Sequence of chain 1.A:
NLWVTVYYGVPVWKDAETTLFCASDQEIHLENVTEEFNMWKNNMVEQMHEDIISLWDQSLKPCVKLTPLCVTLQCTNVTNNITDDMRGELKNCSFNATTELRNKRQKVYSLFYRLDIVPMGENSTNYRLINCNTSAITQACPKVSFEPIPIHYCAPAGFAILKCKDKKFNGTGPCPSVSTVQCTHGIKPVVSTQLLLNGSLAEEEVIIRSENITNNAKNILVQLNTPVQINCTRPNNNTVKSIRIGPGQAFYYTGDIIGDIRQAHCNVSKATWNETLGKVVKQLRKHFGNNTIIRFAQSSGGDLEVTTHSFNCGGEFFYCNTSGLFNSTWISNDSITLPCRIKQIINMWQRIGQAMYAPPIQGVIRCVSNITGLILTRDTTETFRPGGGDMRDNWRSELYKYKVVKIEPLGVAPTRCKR

Binding-site contacts:
Ligand atom C2 contacts residue ASN190 of chain 2.A at 2.5 Å.
Ligand atom O6 contacts residue ARG185 of chain 2.A at 4.0 Å.
Ligand atom O6 contacts residue VAL175 of chain 2.A at 3.7 Å.
Ligand atom C8 contacts residue ASN190 of chain 2.A at 3.6 Å.
Ligand atom C8 contacts residue THR191 of chain 2.A at 4.0 Å.
Ligand atom C4 contacts residue ASN190 of chain 2.A at 4.3 Å.
Ligand atom C5 contacts residue ASN190 of chain 2.A at 3.8 Å.
Ligand atom C3 contacts residue ASN190 of chain 2.A at 3.9 Å.
Ligand atom C8 contacts residue ARG301 of chain 1.A at 4.4 Å.
Ligand atom C7 contacts residue ASN190 of chain 2.A at 3.6 Å.
Ligand atom C1 contacts residue ASN190 of chain 2.A at 1.4 Å.
Ligand atom N2 contacts residue ASN190 of chain 2.A at 2.9 Å (h-bond).
Ligand atom C1 contacts residue ARG185 of chain 2.A at 3.5 Å.
Ligand atom O5 contacts residue ARG185 of chain 2.A at 3.3 Å (salt-bridge).
Ligand atom C5 contacts residue ARG185 of chain 2.A at 4.3 Å.
Ligand atom O5 contacts residue ASN190 of chain 2.A at 2.4 Å (h-bond).
Ligand atom O7 contacts residue ASN190 of chain 2.A at 4.0 Å.

A small-molecule ligand and the protein it binds are described below.
Small molecule (SMILES): CC(=O)N[C@@H]1[C@@H](O)[C@H](O)[C@@H](CO)O[C@H]1O

Sequence of chain 2.A:
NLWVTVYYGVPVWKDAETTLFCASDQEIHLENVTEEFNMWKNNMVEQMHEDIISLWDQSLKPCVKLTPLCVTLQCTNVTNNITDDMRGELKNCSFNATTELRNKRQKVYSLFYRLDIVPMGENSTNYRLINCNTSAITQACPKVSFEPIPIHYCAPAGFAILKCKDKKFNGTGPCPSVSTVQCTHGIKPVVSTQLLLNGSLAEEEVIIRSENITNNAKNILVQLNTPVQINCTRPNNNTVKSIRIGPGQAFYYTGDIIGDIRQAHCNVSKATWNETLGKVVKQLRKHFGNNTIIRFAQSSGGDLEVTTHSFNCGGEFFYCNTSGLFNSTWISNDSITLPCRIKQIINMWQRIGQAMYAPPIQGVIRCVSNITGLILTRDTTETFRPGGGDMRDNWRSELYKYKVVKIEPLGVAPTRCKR